Sequence of chain 1.A:
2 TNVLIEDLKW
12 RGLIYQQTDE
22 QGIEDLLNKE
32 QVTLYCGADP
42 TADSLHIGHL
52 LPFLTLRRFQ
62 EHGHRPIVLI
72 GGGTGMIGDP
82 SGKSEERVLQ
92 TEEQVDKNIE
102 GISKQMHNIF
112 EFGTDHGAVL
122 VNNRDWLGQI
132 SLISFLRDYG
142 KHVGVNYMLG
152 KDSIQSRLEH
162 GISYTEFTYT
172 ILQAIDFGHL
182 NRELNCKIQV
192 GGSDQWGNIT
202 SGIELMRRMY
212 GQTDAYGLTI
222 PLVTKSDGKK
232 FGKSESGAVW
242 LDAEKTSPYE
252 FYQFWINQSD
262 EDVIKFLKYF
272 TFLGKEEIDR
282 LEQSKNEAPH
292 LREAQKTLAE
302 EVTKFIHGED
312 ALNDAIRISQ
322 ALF

The small molecule below binds the protein below.
Small molecule (SMILES): C[C@H]1O[C@@H]([C@H](NC(=O)[C@@H](N)Cc2ccc(O)cc2)C(=O)O)[C@H](O)[C@@H](O)[C@H]1O

Binding-site contacts:
Ligand atom O1 contacts residue GLN174 of chain 1.A at 3.6 Å.
Ligand atom O1 contacts residue TYR36 of chain 1.A at 2.8 Å (h-bond).
Ligand atom C6 contacts residue TYR170 of chain 1.A at 3.6 Å (hydrophobic).
Ligand atom C4 contacts residue GLN174 of chain 1.A at 3.4 Å.
Ligand atom N10 contacts residue ASP80 of chain 1.A at 2.8 Å (salt-bridge).
Ligand atom N10 contacts residue TYR170 of chain 1.A at 2.9 Å (h-bond).
Ligand atom C6 contacts residue ASP40 of chain 1.A at 3.6 Å.
Ligand atom O26 contacts residue GLY192 of chain 1.A at 3.6 Å.
Ligand atom C9 contacts residue GLN196 of chain 1.A at 3.3 Å.
Ligand atom C2 contacts residue TYR36 of chain 1.A at 3.7 Å (hydrophobic).
Ligand atom O12 contacts residue ASP80 of chain 1.A at 3.4 Å (salt-bridge).
Ligand atom O16 contacts residue ASP40 of chain 1.A at 2.7 Å (salt-bridge).
Ligand atom C7 contacts residue ASN124 of chain 1.A at 3.7 Å.
Ligand atom C6 contacts residue THR75 of chain 1.A at 3.7 Å.
Ligand atom O26 contacts residue GLY193 of chain 1.A at 2.9 Å (h-bond).
Ligand atom O1 contacts residue ASP177 of chain 1.A at 2.6 Å (salt-bridge).
Ligand atom O1 contacts residue LEU70 of chain 1.A at 3.7 Å.
Ligand atom C2 contacts residue GLN174 of chain 1.A at 3.5 Å.
Ligand atom C8 contacts residue GLY38 of chain 1.A at 3.6 Å.
Ligand atom C3 contacts residue GLN190 of chain 1.A at 3.5 Å.
Ligand atom C7 contacts residue ASP177 of chain 1.A at 3.2 Å.
Ligand atom C21 contacts residue GLY193 of chain 1.A at 3.5 Å.
Ligand atom O23 contacts residue HIS50 of chain 1.A at 3.7 Å.
Ligand atom C5 contacts residue GLN174 of chain 1.A at 3.7 Å.
Ligand atom C15 contacts residue HIS50 of chain 1.A at 3.4 Å.
Ligand atom N10 contacts residue GLN174 of chain 1.A at 2.7 Å (h-bond).
Ligand atom O17 contacts residue HIS50 of chain 1.A at 2.7 Å (h-bond).
Ligand atom C7 contacts residue LEU70 of chain 1.A at 3.7 Å (hydrophobic).
Ligand atom C4 contacts residue GLY38 of chain 1.A at 3.6 Å.
Ligand atom C19 contacts residue ASP195 of chain 1.A at 3.6 Å.
Ligand atom C3 contacts residue GLN174 of chain 1.A at 3.4 Å.
Ligand atom C27 contacts residue PHE54 of chain 1.A at 3.6 Å (hydrophobic).
Ligand atom O25 contacts residue GLY193 of chain 1.A at 3.0 Å.
Ligand atom C2 contacts residue ASP177 of chain 1.A at 3.3 Å.
Ligand atom O16 contacts residue ALA39 of chain 1.A at 3.4 Å.
Ligand atom C3 contacts residue TYR36 of chain 1.A at 3.6 Å (hydrophobic).
Ligand atom O25 contacts residue ASP195 of chain 1.A at 2.5 Å (salt-bridge).
Ligand atom O24 contacts residue ASP195 of chain 1.A at 2.7 Å (salt-bridge).
Ligand atom C20 contacts residue ASP195 of chain 1.A at 3.5 Å.
Ligand atom N10 contacts residue GLN196 of chain 1.A at 3.0 Å (h-bond).